Binding-site contacts:
Ligand atom O15 contacts residue PHE129 of chain 1.A at 3.8 Å.
Ligand atom O5 contacts residue VAL141 of chain 1.A at 3.8 Å.
Ligand atom S13 contacts residue PHE129 of chain 1.A at 3.9 Å.
Ligand atom O5 contacts residue HIS118 of chain 1.A at 3.9 Å.
Ligand atom O14 contacts residue PHE129 of chain 1.A at 3.3 Å.
Ligand atom C8 contacts residue ZN1 of chain 1.B at 3.7 Å.
Ligand atom O18 contacts residue ASN66 of chain 1.A at 3.0 Å (h-bond).
Ligand atom C7 contacts residue HIS93 of chain 1.A at 3.5 Å.
Ligand atom C11 contacts residue GLN91 of chain 1.A at 3.5 Å.
Ligand atom N7 contacts residue HIS93 of chain 1.A at 3.4 Å (h-bond).
Ligand atom O5 contacts residue VAL120 of chain 1.A at 3.7 Å.
Ligand atom C7 contacts residue ZN1 of chain 1.B at 3.8 Å.
Ligand atom O15 contacts residue GLN91 of chain 1.A at 3.0 Å (h-bond).
Ligand atom S1 contacts residue HIS93 of chain 1.A at 3.9 Å.
Ligand atom N7 contacts residue HIS95 of chain 1.A at 3.5 Å (h-bond).
Ligand atom C17 contacts residue GLN91 of chain 1.A at 3.7 Å.
Ligand atom C8 contacts residue HIS93 of chain 1.A at 3.5 Å.
Ligand atom S1 contacts residue ZN1 of chain 1.B at 3.1 Å.
Ligand atom S1 contacts residue THR197 of chain 1.A at 4.0 Å.
Ligand atom C9 contacts residue THR198 of chain 1.A at 3.5 Å.
Ligand atom O18 contacts residue GLN91 of chain 1.A at 3.2 Å (h-bond).
Ligand atom O14 contacts residue LEU196 of chain 1.A at 3.9 Å.
Ligand atom O5 contacts residue HIS93 of chain 1.A at 3.7 Å.
Ligand atom O6 contacts residue THR197 of chain 1.A at 2.9 Å (h-bond).
Ligand atom O14 contacts residue VAL120 of chain 1.A at 3.6 Å.
Ligand atom O14 contacts residue LEU139 of chain 1.A at 3.8 Å.
Ligand atom O18 contacts residue ASN61 of chain 1.A at 3.8 Å.
Ligand atom N16 contacts residue PHE129 of chain 1.A at 3.6 Å.
Ligand atom N7 contacts residue THR197 of chain 1.A at 2.8 Å (h-bond).
Ligand atom S13 contacts residue GLN91 of chain 1.A at 3.7 Å.
Ligand atom O5 contacts residue ZN1 of chain 1.B at 3.5 Å.
Ligand atom N7 contacts residue ZN1 of chain 1.B at 1.9 Å.
Ligand atom C19 contacts residue LEU196 of chain 1.A at 3.6 Å (hydrophobic).
Ligand atom O6 contacts residue LEU196 of chain 1.A at 3.2 Å.
Ligand atom C8 contacts residue THR198 of chain 1.A at 3.6 Å.
Ligand atom C20 contacts residue LEU196 of chain 1.A at 4.0 Å (hydrophobic).
Ligand atom C10 contacts residue GLN91 of chain 1.A at 3.6 Å.
Ligand atom N7 contacts residue HIS118 of chain 1.A at 3.2 Å (h-bond).
Ligand atom C12 contacts residue LEU196 of chain 1.A at 4.0 Å (hydrophobic).
Ligand atom C21 contacts residue LEU196 of chain 1.A at 4.0 Å (hydrophobic).

A protein and the small-molecule ligand that binds it are described below.
Small molecule (SMILES): CCCCCNS(=O)(=O)c1cc(S(N)(=O)=O)ccc1C(=O)O

Sequence of chain 1.A:
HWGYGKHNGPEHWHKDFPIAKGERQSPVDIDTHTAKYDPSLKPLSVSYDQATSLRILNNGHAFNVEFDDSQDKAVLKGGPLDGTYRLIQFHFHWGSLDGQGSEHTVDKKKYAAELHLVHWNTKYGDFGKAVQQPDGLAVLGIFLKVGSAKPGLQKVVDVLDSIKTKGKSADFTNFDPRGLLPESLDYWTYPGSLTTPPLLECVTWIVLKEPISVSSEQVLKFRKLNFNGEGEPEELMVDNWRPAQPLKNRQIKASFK